This small molecule binds to this protein.
Small molecule (SMILES): CN1CCN(C(=O)Nc2ccc(F)cc2)CC1

Sequence of chain 1.C:
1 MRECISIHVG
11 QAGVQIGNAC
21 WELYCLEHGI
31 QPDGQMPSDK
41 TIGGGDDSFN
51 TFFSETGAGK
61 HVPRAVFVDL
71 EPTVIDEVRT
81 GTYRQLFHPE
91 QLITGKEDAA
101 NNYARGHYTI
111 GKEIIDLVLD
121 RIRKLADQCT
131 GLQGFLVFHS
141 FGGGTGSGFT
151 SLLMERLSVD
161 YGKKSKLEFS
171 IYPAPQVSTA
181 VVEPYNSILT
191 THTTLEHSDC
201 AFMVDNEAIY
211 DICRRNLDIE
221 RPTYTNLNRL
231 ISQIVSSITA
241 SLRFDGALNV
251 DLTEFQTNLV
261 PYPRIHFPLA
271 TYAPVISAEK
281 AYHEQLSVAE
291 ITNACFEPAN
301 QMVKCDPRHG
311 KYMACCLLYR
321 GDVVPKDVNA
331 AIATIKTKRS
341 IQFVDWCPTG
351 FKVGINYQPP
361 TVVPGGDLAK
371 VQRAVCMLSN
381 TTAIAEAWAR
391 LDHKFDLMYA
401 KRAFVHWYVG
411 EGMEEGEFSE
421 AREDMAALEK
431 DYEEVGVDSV

Binding-site contacts:
Ligand atom C9 contacts residue PRO348 of chain 1.C at 3.6 Å (hydrophobic).
Ligand atom C12 contacts residue GLY350 of chain 1.C at 3.2 Å.
Ligand atom C11 contacts residue ASP177 of chain 1.B at 3.6 Å.
Ligand atom C9 contacts residue AWD1 of chain 1.Q at 3.8 Å.
Ligand atom C5 contacts residue LYS174 of chain 1.B at 3.8 Å.
Ligand atom O1 contacts residue PHE351 of chain 1.C at 3.2 Å (h-bond).
Ligand atom C6 contacts residue GLY350 of chain 1.C at 3.9 Å.
Ligand atom C8 contacts residue ASP177 of chain 1.B at 3.3 Å.
Ligand atom C6 contacts residue PRO173 of chain 1.B at 3.5 Å (hydrophobic).
Ligand atom C4 contacts residue LYS174 of chain 1.B at 3.5 Å.
Ligand atom C7 contacts residue ASP177 of chain 1.B at 3.3 Å.
Ligand atom C1 contacts residue ASN329 of chain 1.C at 3.6 Å.
Ligand atom F1 contacts residue ASN258 of chain 1.C at 3.6 Å.
Ligand atom C11 contacts residue GLY350 of chain 1.C at 3.4 Å.
Ligand atom C11 contacts residue PHE351 of chain 1.C at 3.8 Å (hydrophobic).
Ligand atom C12 contacts residue PHE351 of chain 1.C at 3.4 Å (hydrophobic).
Ligand atom C9 contacts residue ASP177 of chain 1.B at 3.6 Å.
Ligand atom C8 contacts residue SER176 of chain 1.B at 3.2 Å.
Ligand atom C1 contacts residue AWD1 of chain 1.P at 3.0 Å.
Ligand atom C10 contacts residue PRO348 of chain 1.C at 3.7 Å (hydrophobic).
Ligand atom F1 contacts residue PRO348 of chain 1.C at 3.6 Å.
Ligand atom C7 contacts residue GLY350 of chain 1.C at 3.9 Å.
Ligand atom C7 contacts residue PRO173 of chain 1.B at 3.9 Å (hydrophobic).
Ligand atom C2 contacts residue ASN329 of chain 1.C at 4.0 Å.
Ligand atom C10 contacts residue ASP177 of chain 1.B at 3.4 Å.
Ligand atom N3 contacts residue SER176 of chain 1.B at 3.5 Å (h-bond).
Ligand atom N3 contacts residue ASP177 of chain 1.B at 3.9 Å.
Ligand atom N1 contacts residue LYS174 of chain 1.B at 3.9 Å.
Ligand atom C5 contacts residue AWD1 of chain 1.P at 4.0 Å.
Ligand atom C8 contacts residue PRO173 of chain 1.B at 4.0 Å (hydrophobic).
Ligand atom N3 contacts residue PRO173 of chain 1.B at 2.9 Å (h-bond).
Ligand atom C9 contacts residue SER176 of chain 1.B at 4.0 Å.
Ligand atom C8 contacts residue AWD1 of chain 1.Q at 4.0 Å.
Ligand atom N2 contacts residue PRO173 of chain 1.B at 3.4 Å (h-bond).
Ligand atom C12 contacts residue ASP177 of chain 1.B at 3.2 Å.
Ligand atom F1 contacts residue ASP177 of chain 1.B at 3.6 Å.
Ligand atom C4 contacts residue PRO173 of chain 1.B at 3.2 Å (hydrophobic).
Ligand atom O1 contacts residue GLY350 of chain 1.C at 2.9 Å.
Ligand atom F1 contacts residue VAL179 of chain 1.B at 2.9 Å.
Ligand atom C7 contacts residue SER176 of chain 1.B at 3.5 Å.

Sequence of chain 1.B:
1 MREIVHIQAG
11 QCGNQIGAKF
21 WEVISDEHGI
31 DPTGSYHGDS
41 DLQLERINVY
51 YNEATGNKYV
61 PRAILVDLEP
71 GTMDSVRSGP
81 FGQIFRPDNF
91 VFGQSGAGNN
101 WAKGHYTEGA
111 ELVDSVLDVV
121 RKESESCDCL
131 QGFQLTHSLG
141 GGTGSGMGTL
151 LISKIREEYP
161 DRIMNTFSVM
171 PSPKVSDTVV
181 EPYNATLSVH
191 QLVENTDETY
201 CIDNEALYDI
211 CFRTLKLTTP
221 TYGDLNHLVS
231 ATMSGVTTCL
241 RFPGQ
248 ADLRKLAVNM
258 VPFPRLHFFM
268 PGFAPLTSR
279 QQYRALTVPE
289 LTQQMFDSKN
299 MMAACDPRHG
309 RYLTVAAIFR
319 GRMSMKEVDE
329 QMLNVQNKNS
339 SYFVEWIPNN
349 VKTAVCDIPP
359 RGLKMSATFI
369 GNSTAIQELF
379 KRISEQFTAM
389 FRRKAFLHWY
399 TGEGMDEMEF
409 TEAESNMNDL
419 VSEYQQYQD